Binding-site contacts:
Ligand atom C5 contacts residue VAL58 of chain 1.A at 3.9 Å (hydrophobic).
Ligand atom C38 contacts residue GLU61 of chain 1.A at 3.5 Å.
Ligand atom O3 contacts residue VAL136 of chain 1.A at 3.8 Å.
Ligand atom C7 contacts residue LEU52 of chain 1.A at 3.7 Å (hydrophobic).
Ligand atom C34 contacts residue GLY62 of chain 1.A at 3.9 Å.
Ligand atom C37 contacts residue PRO65 of chain 1.A at 3.8 Å (hydrophobic).
Ligand atom C28 contacts residue MET66 of chain 1.A at 3.5 Å (hydrophobic).
Ligand atom C35 contacts residue GLY62 of chain 1.A at 3.8 Å.
Ligand atom C16 contacts residue THR39 of chain 1.A at 3.8 Å.
Ligand atom C20 contacts residue MET66 of chain 1.A at 3.7 Å (hydrophobic).
Ligand atom O3 contacts residue THR63 of chain 1.A at 3.9 Å.
Ligand atom C9 contacts residue GLN56 of chain 1.A at 3.0 Å.
Ligand atom C22 contacts residue GLY67 of chain 1.A at 3.8 Å.
Ligand atom C8 contacts residue GLN56 of chain 1.A at 3.2 Å.
Ligand atom O1 contacts residue THR63 of chain 1.A at 2.7 Å (h-bond).
Ligand atom C32 contacts residue GLY62 of chain 1.A at 3.7 Å.
Ligand atom C16 contacts residue MET66 of chain 1.A at 3.6 Å (hydrophobic).
Ligand atom N3 contacts residue GLU61 of chain 1.A at 3.9 Å.
Ligand atom C17 contacts residue MET66 of chain 1.A at 3.7 Å (hydrophobic).
Ligand atom C40 contacts residue GLY62 of chain 1.A at 3.6 Å.
Ligand atom C28 contacts residue THR39 of chain 1.A at 3.8 Å.
Ligand atom C23 contacts residue ASN163 of chain 1.A at 3.5 Å.
Ligand atom O2 contacts residue PHE40 of chain 1.A at 3.6 Å.
Ligand atom N2 contacts residue MET66 of chain 1.A at 3.2 Å.
Ligand atom O4 contacts residue LYS37 of chain 1.A at 3.7 Å.
Ligand atom O1 contacts residue THR39 of chain 1.A at 3.8 Å.
Ligand atom C17 contacts residue THR39 of chain 1.A at 3.4 Å.
Ligand atom C21 contacts residue MET66 of chain 1.A at 3.9 Å (hydrophobic).
Ligand atom C39 contacts residue GLY62 of chain 1.A at 3.6 Å.
Ligand atom C26 contacts residue ASP312 of chain 1.A at 3.0 Å.
Ligand atom C1 contacts residue GLU61 of chain 1.A at 3.6 Å.
Ligand atom C22 contacts residue THR63 of chain 1.A at 3.4 Å.
Ligand atom C1 contacts residue GLY62 of chain 1.A at 3.8 Å.
Ligand atom C39 contacts residue GLU61 of chain 1.A at 3.6 Å.
Ligand atom C33 contacts residue GLY62 of chain 1.A at 3.8 Å.
Ligand atom N2 contacts residue THR39 of chain 1.A at 3.6 Å (h-bond).
Ligand atom C21 contacts residue VAL136 of chain 1.A at 3.5 Å (hydrophobic).
Ligand atom C25 contacts residue ASP312 of chain 1.A at 3.1 Å.
Ligand atom C27 contacts residue ASP312 of chain 1.A at 2.0 Å.
Ligand atom C25 contacts residue ASN163 of chain 1.A at 3.4 Å.

Sequence of chain 1.A:
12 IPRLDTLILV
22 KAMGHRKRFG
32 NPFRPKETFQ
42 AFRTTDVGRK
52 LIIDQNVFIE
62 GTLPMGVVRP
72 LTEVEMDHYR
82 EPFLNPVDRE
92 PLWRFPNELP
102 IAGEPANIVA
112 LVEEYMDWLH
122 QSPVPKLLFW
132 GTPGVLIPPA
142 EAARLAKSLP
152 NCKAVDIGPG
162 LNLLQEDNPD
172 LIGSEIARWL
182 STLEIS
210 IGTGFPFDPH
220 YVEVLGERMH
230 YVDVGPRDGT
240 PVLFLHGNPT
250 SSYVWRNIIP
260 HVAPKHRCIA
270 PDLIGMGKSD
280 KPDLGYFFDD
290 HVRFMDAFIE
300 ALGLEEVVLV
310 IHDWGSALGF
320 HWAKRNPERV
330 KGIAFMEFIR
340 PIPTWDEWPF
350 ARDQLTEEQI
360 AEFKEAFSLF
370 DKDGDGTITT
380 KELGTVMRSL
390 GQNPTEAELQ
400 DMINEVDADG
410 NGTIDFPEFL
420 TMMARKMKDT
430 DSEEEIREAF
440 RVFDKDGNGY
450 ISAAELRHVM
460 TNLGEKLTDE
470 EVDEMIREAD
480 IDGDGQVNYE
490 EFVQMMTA

A protein and the small-molecule ligand that binds it are described below.
Small molecule (SMILES): CCCCCCOCCOCCNC(=O)c1ccc(C(=O)O)c(C2=C3C=CC(=[N+]4CC(F)C4)C=C3[Si](C)(C)c3cc(N4CC(F)C4)ccc32)c1